This small molecule binds to this protein.
Small molecule (SMILES): C[C@H](CCC(=O)NCC(=O)O)[C@H]1CC[C@H]2[C@@H]3C(O)C[C@@H]4C[C@H](O)CC[C@]4(C)[C@H]3CC[C@]12C

Sequence of chain 1.A:
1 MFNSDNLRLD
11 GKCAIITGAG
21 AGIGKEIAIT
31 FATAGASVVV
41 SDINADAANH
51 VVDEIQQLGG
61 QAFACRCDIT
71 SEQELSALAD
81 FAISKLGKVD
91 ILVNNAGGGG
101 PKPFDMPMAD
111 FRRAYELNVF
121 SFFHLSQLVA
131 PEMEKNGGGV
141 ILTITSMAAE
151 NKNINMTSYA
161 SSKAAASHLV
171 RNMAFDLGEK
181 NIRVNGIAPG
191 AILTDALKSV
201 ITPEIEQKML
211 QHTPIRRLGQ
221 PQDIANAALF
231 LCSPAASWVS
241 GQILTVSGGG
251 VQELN

Binding-site contacts:
Ligand atom C1 contacts residue LEU254 of chain 1.A at 3.9 Å (hydrophobic).
Ligand atom C6 contacts residue PRO189 of chain 1.A at 3.9 Å (hydrophobic).
Ligand atom C3 contacts residue ASN151 of chain 1.A at 3.5 Å.
Ligand atom C4 contacts residue SER146 of chain 1.A at 3.9 Å.
Ligand atom C4 contacts residue ALA148 of chain 1.A at 3.9 Å (hydrophobic).
Ligand atom C6 contacts residue SER146 of chain 1.A at 3.7 Å.
Ligand atom C18 contacts residue ALA196 of chain 1.A at 3.5 Å (hydrophobic).
Ligand atom C19 contacts residue MET209 of chain 1.A at 3.8 Å (hydrophobic).
Ligand atom C19 contacts residue LEU197 of chain 1.A at 3.7 Å (hydrophobic).
Ligand atom O7 contacts residue NAI1 of chain 1.D at 3.1 Å.
Ligand atom C18 contacts residue VAL200 of chain 1.A at 3.8 Å (hydrophobic).
Ligand atom C21 contacts residue PRO101 of chain 1.A at 3.8 Å (hydrophobic).
Ligand atom O7 contacts residue SER146 of chain 1.A at 2.7 Å (h-bond).
Ligand atom C1 contacts residue GLU253 of chain 1.A at 4.0 Å.
Ligand atom C11 contacts residue VAL200 of chain 1.A at 3.8 Å (hydrophobic).
Ligand atom C12 contacts residue VAL200 of chain 1.A at 3.7 Å (hydrophobic).
Ligand atom O7 contacts residue TYR159 of chain 1.A at 2.6 Å (h-bond).
Ligand atom C10 contacts residue GLN252 of chain 1.A at 4.0 Å.
Ligand atom C2 contacts residue GLN252 of chain 1.A at 3.8 Å.
Ligand atom C14 contacts residue TYR159 of chain 1.A at 3.5 Å (hydrophobic).
Ligand atom C6 contacts residue NAI1 of chain 1.D at 3.4 Å.
Ligand atom C21 contacts residue VAL200 of chain 1.A at 3.9 Å (hydrophobic).
Ligand atom O24 contacts residue GLY98 of chain 1.A at 3.9 Å.
Ligand atom C15 contacts residue TYR159 of chain 1.A at 3.2 Å (hydrophobic).
Ligand atom C3 contacts residue GLN252 of chain 1.A at 3.5 Å.
Ligand atom O3 contacts residue ALA148 of chain 1.A at 3.4 Å.
Ligand atom C1 contacts residue GLN252 of chain 1.A at 3.4 Å.
Ligand atom C7 contacts residue SER146 of chain 1.A at 3.5 Å.
Ligand atom C11 contacts residue LEU254 of chain 1.A at 3.7 Å (hydrophobic).
Ligand atom C7 contacts residue TYR159 of chain 1.A at 3.7 Å (hydrophobic).
Ligand atom C7 contacts residue NAI1 of chain 1.D at 3.3 Å.
Ligand atom C16 contacts residue TYR159 of chain 1.A at 3.6 Å (hydrophobic).
Ligand atom C15 contacts residue NAI1 of chain 1.D at 3.7 Å.
Ligand atom C22 contacts residue GLY100 of chain 1.A at 3.9 Å.
Ligand atom C24 contacts residue GLY99 of chain 1.A at 3.8 Å.
Ligand atom O24 contacts residue GLY99 of chain 1.A at 3.3 Å (h-bond).
Ligand atom O3 contacts residue ASN151 of chain 1.A at 2.8 Å (h-bond).
Ligand atom C18 contacts residue LEU197 of chain 1.A at 3.9 Å (hydrophobic).
Ligand atom N25 contacts residue GLY99 of chain 1.A at 3.6 Å (h-bond).
Ligand atom C5 contacts residue GLN252 of chain 1.A at 3.9 Å.